Sequence of chain 6.A:
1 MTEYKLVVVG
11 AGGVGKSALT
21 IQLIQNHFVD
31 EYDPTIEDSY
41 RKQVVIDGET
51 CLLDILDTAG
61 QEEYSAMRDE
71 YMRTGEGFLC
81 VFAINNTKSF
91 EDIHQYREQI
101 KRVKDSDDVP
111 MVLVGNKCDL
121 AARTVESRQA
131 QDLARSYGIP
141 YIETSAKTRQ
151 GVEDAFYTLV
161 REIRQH

Binding-site contacts:
Ligand atom O1B contacts residue LYS16 of chain 6.A at 2.8 Å (salt-bridge).
Ligand atom O2B contacts residue SER17 of chain 6.A at 2.9 Å (h-bond).
Ligand atom PG contacts residue MG1 of chain 6.C at 3.2 Å.
Ligand atom O3G contacts residue GLY12 of chain 6.A at 3.4 Å.
Ligand atom O1G contacts residue TYR32 of chain 6.A at 2.6 Å (h-bond).
Ligand atom O2B contacts residue MG1 of chain 6.C at 2.1 Å.
Ligand atom O6 contacts residue ASP119 of chain 6.A at 3.5 Å (salt-bridge).
Ligand atom PB contacts residue MG1 of chain 6.C at 3.2 Å.
Ligand atom O2' contacts residue VAL29 of chain 6.A at 2.6 Å (h-bond).
Ligand atom O1B contacts residue GLY15 of chain 6.A at 3.0 Å (h-bond).
Ligand atom O2B contacts residue LYS16 of chain 6.A at 3.5 Å (salt-bridge).
Ligand atom O2' contacts residue PHE28 of chain 6.A at 3.2 Å.
Ligand atom N3B contacts residue MG1 of chain 6.C at 3.3 Å.
Ligand atom N1 contacts residue ASP119 of chain 6.A at 2.8 Å (salt-bridge).
Ligand atom O1B contacts residue VAL14 of chain 6.A at 3.3 Å (h-bond).
Ligand atom O2G contacts residue MG1 of chain 6.C at 2.0 Å.
Ligand atom O2A contacts residue TYR32 of chain 6.A at 3.5 Å.
Ligand atom C2' contacts residue VAL29 of chain 6.A at 3.4 Å (hydrophobic).
Ligand atom O2G contacts residue THR35 of chain 6.A at 2.9 Å (h-bond).
Ligand atom O1B contacts residue GLY13 of chain 6.A at 3.5 Å (h-bond).
Ligand atom O3' contacts residue ASP30 of chain 6.A at 2.9 Å (salt-bridge).
Ligand atom O1A contacts residue ALA18 of chain 6.A at 2.8 Å (h-bond).
Ligand atom N3B contacts residue GLY13 of chain 6.A at 3.1 Å (h-bond).
Ligand atom O6 contacts residue ASN116 of chain 6.A at 3.3 Å (h-bond).
Ligand atom N2 contacts residue LEU120 of chain 6.A at 3.5 Å.
Ligand atom N3B contacts residue TYR32 of chain 6.A at 3.4 Å.
Ligand atom O3A contacts residue GLY15 of chain 6.A at 3.2 Å (h-bond).
Ligand atom O4' contacts residue LYS117 of chain 6.A at 3.2 Å (salt-bridge).
Ligand atom C3' contacts residue GLU31 of chain 6.A at 3.4 Å.
Ligand atom O1A contacts residue SER17 of chain 6.A at 3.4 Å (h-bond).
Ligand atom O3G contacts residue LYS16 of chain 6.A at 2.6 Å (salt-bridge).
Ligand atom O6 contacts residue LYS117 of chain 6.A at 3.3 Å.
Ligand atom N2 contacts residue ASP119 of chain 6.A at 2.9 Å (salt-bridge).
Ligand atom O3G contacts residue GLY60 of chain 6.A at 2.8 Å (h-bond).
Ligand atom O2' contacts residue ASP30 of chain 6.A at 3.1 Å (salt-bridge).
Ligand atom O1A contacts residue GLY15 of chain 6.A at 3.3 Å.
Ligand atom O6 contacts residue SER145 of chain 6.A at 3.4 Å.
Ligand atom O1G contacts residue PRO34 of chain 6.A at 3.5 Å.
Ligand atom N7 contacts residue ASN116 of chain 6.A at 3.1 Å (h-bond).
Ligand atom O6 contacts residue ALA146 of chain 6.A at 2.8 Å (h-bond).

This small molecule binds to this protein.
Small molecule (SMILES): Nc1nc2c(ncn2[C@@H]2O[C@H](CO[P](=O)(O)O[P](=O)(O)NP(=O)(O)O)[C@@H](O)[C@H]2O)c(=O)[nH]1